This protein binds this small molecule.
Small molecule (SMILES): Nc1ccn([C@@H]2O[C@H](CO[P](=O)(O)O[C@H]3[C@@H](O)[C@H](n4ccc(N)nc4=O)O[C@@H]3CO[P](=O)(O)O[C@H]3[C@@H](O)[C@H](n4ccc(N)nc4=O)O[C@@H]3CO)[C@@H](O)[C@H]2O)c(=O)n1

Binding-site contacts:
Ligand atom O2' contacts residue LEU135 of chain 4.C at 4.3 Å.
Ligand atom C2' contacts residue GLU74 of chain 4.C at 4.1 Å.
Ligand atom C2' contacts residue ASN134 of chain 4.C at 4.3 Å.
Ligand atom C1' contacts residue GLU74 of chain 4.C at 3.8 Å.
Ligand atom OP1 contacts residue LYS8 of chain 4.C at 2.6 Å (salt-bridge).
Ligand atom O3' contacts residue LYS8 of chain 4.C at 3.8 Å.
Ligand atom O5' contacts residue LYS8 of chain 4.C at 4.5 Å.
Ligand atom O2' contacts residue ASN134 of chain 4.C at 3.2 Å (h-bond).
Ligand atom OP1 contacts residue LYS10 of chain 4.C at 4.3 Å.
Ligand atom O3' contacts residue ASN134 of chain 4.C at 4.2 Å.
Ligand atom OP1 contacts residue PRO132 of chain 4.C at 3.6 Å.
Ligand atom O4' contacts residue GLU74 of chain 4.C at 3.7 Å.
Ligand atom OP2 contacts residue LYS10 of chain 4.C at 2.9 Å.
Ligand atom P contacts residue LYS8 of chain 4.C at 3.0 Å.
Ligand atom OP2 contacts residue LYS8 of chain 4.C at 2.9 Å (salt-bridge).
Ligand atom C4' contacts residue GLU74 of chain 4.C at 3.9 Å.
Ligand atom P contacts residue LYS10 of chain 4.C at 4.0 Å.
Ligand atom OP1 contacts residue ASN134 of chain 4.C at 4.2 Å.
Ligand atom O2' contacts residue GLU74 of chain 4.C at 3.2 Å.

Sequence of chain 4.C:
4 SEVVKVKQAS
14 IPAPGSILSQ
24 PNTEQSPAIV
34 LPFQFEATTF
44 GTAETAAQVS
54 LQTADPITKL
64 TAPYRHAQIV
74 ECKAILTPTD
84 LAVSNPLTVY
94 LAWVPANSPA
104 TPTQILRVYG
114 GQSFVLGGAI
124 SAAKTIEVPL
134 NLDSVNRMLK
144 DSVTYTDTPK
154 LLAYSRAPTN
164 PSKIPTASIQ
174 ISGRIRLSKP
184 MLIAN